Binding-site contacts:
Ligand atom O32 contacts residue GLY208 of chain 1.A at 3.6 Å.
Ligand atom C9 contacts residue TRP205 of chain 1.A at 3.7 Å (hydrophobic).
Ligand atom O14 contacts residue GLN182 of chain 1.A at 3.6 Å.
Ligand atom C11 contacts residue GLN182 of chain 1.A at 3.6 Å.
Ligand atom CL1 contacts residue ILE217 of chain 1.A at 3.5 Å.
Ligand atom C6 contacts residue GLY206 of chain 1.A at 3.2 Å.
Ligand atom C26 contacts residue TRP205 of chain 1.A at 3.6 Å (hydrophobic).
Ligand atom C5 contacts residue GLY206 of chain 1.A at 3.3 Å.
Ligand atom C4 contacts residue ALA180 of chain 1.A at 3.3 Å (hydrophobic).
Ligand atom C8 contacts residue GLN182 of chain 1.A at 3.7 Å.
Ligand atom C8 contacts residue GLY206 of chain 1.A at 3.7 Å.
Ligand atom C2 contacts residue TRP205 of chain 1.A at 3.5 Å (hydrophobic).
Ligand atom C31 contacts residue TYR85 of chain 1.A at 3.6 Å (hydrophobic).
Ligand atom C1 contacts residue VAL203 of chain 1.A at 3.7 Å (hydrophobic).
Ligand atom N7 contacts residue CYS209 of chain 1.A at 3.5 Å (h-bond).
Ligand atom C5 contacts residue GLY208 of chain 1.A at 3.6 Å.
Ligand atom C3 contacts residue GLY216 of chain 1.A at 3.5 Å.
Ligand atom C13 contacts residue GLN182 of chain 1.A at 3.7 Å.
Ligand atom O14 contacts residue CYS209 of chain 1.A at 3.3 Å (h-bond).
Ligand atom C1 contacts residue GLY206 of chain 1.A at 3.6 Å.
Ligand atom C2 contacts residue ALA180 of chain 1.A at 3.7 Å (hydrophobic).
Ligand atom O32 contacts residue GLY206 of chain 1.A at 3.2 Å (h-bond).
Ligand atom C33 contacts residue GLU83 of chain 1.A at 3.4 Å.
Ligand atom C3 contacts residue ALA180 of chain 1.A at 3.7 Å (hydrophobic).
Ligand atom C28 contacts residue TRP205 of chain 1.A at 3.7 Å (hydrophobic).
Ligand atom N7 contacts residue GLY208 of chain 1.A at 2.9 Å (h-bond).
Ligand atom C3 contacts residue ASP179 of chain 1.A at 3.4 Å.
Ligand atom C4 contacts residue ASP179 of chain 1.A at 3.5 Å.
Ligand atom C28 contacts residue PHE162 of chain 1.A at 3.6 Å (hydrophobic).
Ligand atom CL1 contacts residue GLY216 of chain 1.A at 3.6 Å.
Ligand atom C23 contacts residue GLY206 of chain 1.A at 3.5 Å.
Ligand atom C9 contacts residue GLY206 of chain 1.A at 3.4 Å.
Ligand atom N7 contacts residue GLY206 of chain 1.A at 3.7 Å.
Ligand atom C30 contacts residue TYR85 of chain 1.A at 3.6 Å (hydrophobic).
Ligand atom C6 contacts residue TRP205 of chain 1.A at 3.4 Å (hydrophobic).
Ligand atom N20 contacts residue GLY206 of chain 1.A at 3.4 Å (h-bond).
Ligand atom C1 contacts residue TRP205 of chain 1.A at 3.2 Å (hydrophobic).
Ligand atom CL1 contacts residue TYR218 of chain 1.A at 3.3 Å.
Ligand atom C22 contacts residue GLY206 of chain 1.A at 3.1 Å.
Ligand atom C33 contacts residue THR84 of chain 1.A at 3.5 Å.

Sequence of chain 1.A:
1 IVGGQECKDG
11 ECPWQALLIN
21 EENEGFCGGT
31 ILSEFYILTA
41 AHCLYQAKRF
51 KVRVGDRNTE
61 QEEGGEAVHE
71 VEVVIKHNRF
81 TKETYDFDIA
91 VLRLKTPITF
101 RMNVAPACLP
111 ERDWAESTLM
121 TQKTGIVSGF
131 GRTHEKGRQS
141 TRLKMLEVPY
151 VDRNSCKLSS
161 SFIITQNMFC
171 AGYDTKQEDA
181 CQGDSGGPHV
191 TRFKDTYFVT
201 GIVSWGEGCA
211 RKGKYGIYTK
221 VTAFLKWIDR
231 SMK

This protein binds this small molecule.
Small molecule (SMILES): CN1CCc2nc(C(=O)N[C@@H]3C[C@@H](C(=O)N(C)C)CC[C@@H]3NC(=O)c3cc4cc(Cl)ccc4[nH]3)sc2C1